Sequence of chain 1.A:
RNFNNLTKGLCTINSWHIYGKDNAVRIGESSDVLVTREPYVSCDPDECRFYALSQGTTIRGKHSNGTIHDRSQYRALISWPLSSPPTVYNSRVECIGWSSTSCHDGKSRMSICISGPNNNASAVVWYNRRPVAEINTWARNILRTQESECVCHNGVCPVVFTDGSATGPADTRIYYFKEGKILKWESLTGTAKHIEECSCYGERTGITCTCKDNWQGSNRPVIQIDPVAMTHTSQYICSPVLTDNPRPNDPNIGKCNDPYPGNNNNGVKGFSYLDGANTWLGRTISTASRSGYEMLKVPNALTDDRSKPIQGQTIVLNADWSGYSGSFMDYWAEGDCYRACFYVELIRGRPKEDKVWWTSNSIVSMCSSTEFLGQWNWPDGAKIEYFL

The small molecule below binds the protein below.
Small molecule (SMILES): CC(=O)N[C@H]1[C@H](O[C@H]2[C@H](O)[C@@H](NC(C)=O)CO[C@@H]2CO)O[C@H](CO)[C@@H](O[C@@H]2O[C@H](CO[C@H]3O[C@H](CO[C@H]4O[C@H](CO)[C@@H](O)[C@H](O)[C@@H]4O)[C@@H](O)[C@H](O[C@H]4O[C@H](CO)[C@@H](O)[C@H](O)[C@@H]4O)[C@@H]3O)[C@@H](O)[C@H](O[C@H]3O[C@H](CO)[C@@H](O)[C@H](O)[C@@H]3O[C@H]3O[C@H](CO)[C@@H](O)[C@H](O)[C@@H]3O[C@H]3O[C@H](CO)[C@@H](O)[C@H](O)[C@@H]3O)[C@@H]2O)[C@@H]1O

Sequence of chain 4.A:
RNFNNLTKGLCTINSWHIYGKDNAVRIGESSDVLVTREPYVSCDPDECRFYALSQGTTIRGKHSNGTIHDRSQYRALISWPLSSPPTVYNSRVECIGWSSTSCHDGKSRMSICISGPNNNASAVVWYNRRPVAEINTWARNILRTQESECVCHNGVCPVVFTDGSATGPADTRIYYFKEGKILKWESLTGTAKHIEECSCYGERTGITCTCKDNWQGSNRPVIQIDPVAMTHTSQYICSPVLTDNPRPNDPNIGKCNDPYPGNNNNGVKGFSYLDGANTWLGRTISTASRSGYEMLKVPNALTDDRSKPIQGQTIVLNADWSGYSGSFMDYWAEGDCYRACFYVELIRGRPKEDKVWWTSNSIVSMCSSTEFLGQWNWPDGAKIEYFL

Binding-site contacts:
Ligand atom C5 contacts residue ASN120 of chain 4.A at 3.6 Å.
Ligand atom C6 contacts residue GLN311 of chain 1.A at 3.6 Å.
Ligand atom C1 contacts residue ASN120 of chain 4.A at 1.4 Å.
Ligand atom C5 contacts residue ILE310 of chain 1.A at 3.6 Å (hydrophobic).
Ligand atom N2 contacts residue ASN120 of chain 4.A at 2.8 Å (h-bond).
Ligand atom O2 contacts residue GLY312 of chain 1.A at 3.2 Å.
Ligand atom O2 contacts residue ASN249 of chain 1.A at 3.3 Å (h-bond).
Ligand atom O3 contacts residue GLY312 of chain 1.A at 3.0 Å (h-bond).
Ligand atom C5 contacts residue ARG283 of chain 1.A at 3.6 Å.
Ligand atom O3 contacts residue ASN249 of chain 1.A at 2.7 Å (h-bond).
Ligand atom C6 contacts residue LEU373 of chain 1.A at 3.3 Å (hydrophobic).
Ligand atom O5 contacts residue GLN375 of chain 1.A at 3.3 Å (h-bond).
Ligand atom O7 contacts residue ASN120 of chain 4.A at 3.6 Å.
Ligand atom O6 contacts residue GLN375 of chain 1.A at 3.3 Å.
Ligand atom O3 contacts residue GLU294 of chain 1.A at 2.5 Å (salt-bridge).
Ligand atom O6 contacts residue ASP250 of chain 1.A at 2.7 Å (salt-bridge).
Ligand atom O5 contacts residue GLY312 of chain 1.A at 3.7 Å.
Ligand atom O5 contacts residue ASP250 of chain 1.A at 3.6 Å (salt-bridge).
Ligand atom C3 contacts residue GLY312 of chain 1.A at 3.3 Å.
Ligand atom O5 contacts residue ASN120 of chain 4.A at 2.4 Å (h-bond).
Ligand atom O3 contacts residue GLN311 of chain 1.A at 3.3 Å.
Ligand atom O5 contacts residue ARG283 of chain 1.A at 3.2 Å (salt-bridge).
Ligand atom O6 contacts residue ILE310 of chain 1.A at 3.3 Å (h-bond).
Ligand atom O4 contacts residue ARG283 of chain 1.A at 3.6 Å.
Ligand atom O3 contacts residue ASP250 of chain 1.A at 3.1 Å (salt-bridge).
Ligand atom C4 contacts residue GLU294 of chain 1.A at 3.5 Å.
Ligand atom O2 contacts residue LEU296 of chain 1.A at 3.5 Å.
Ligand atom O3 contacts residue ARG283 of chain 1.A at 3.0 Å (salt-bridge).
Ligand atom C6 contacts residue PRO309 of chain 1.A at 3.6 Å (hydrophobic).
Ligand atom O5 contacts residue GLY374 of chain 1.A at 3.3 Å.
Ligand atom C6 contacts residue ASP250 of chain 1.A at 3.6 Å.
Ligand atom C2 contacts residue ASN120 of chain 4.A at 2.3 Å.
Ligand atom O4 contacts residue THR287 of chain 1.A at 3.4 Å.
Ligand atom C3 contacts residue GLU294 of chain 1.A at 3.3 Å.
Ligand atom C6 contacts residue ILE310 of chain 1.A at 3.5 Å (hydrophobic).
Ligand atom O4 contacts residue GLU294 of chain 1.A at 2.7 Å (salt-bridge).
Ligand atom O4 contacts residue ARG247 of chain 1.A at 3.1 Å (salt-bridge).
Ligand atom C6 contacts residue ILE285 of chain 1.A at 3.3 Å (hydrophobic).
Ligand atom O6 contacts residue ILE285 of chain 1.A at 2.6 Å (h-bond).
Ligand atom C7 contacts residue ASN120 of chain 4.A at 3.4 Å.